Binding-site contacts:
Ligand atom C14 contacts residue ARG451 of chain 1.A at 3.7 Å.
Ligand atom C03 contacts residue THR581 of chain 2.B at 3.8 Å.
Ligand atom C13 contacts residue HIS583 of chain 2.B at 4.1 Å.
Ligand atom C10 contacts residue HIS583 of chain 2.B at 3.8 Å.
Ligand atom C07 contacts residue HIS583 of chain 2.B at 3.8 Å.
Ligand atom O08 contacts residue ARG455 of chain 1.A at 3.0 Å (salt-bridge).
Ligand atom C01 contacts residue ARG451 of chain 1.A at 3.5 Å.
Ligand atom C12 contacts residue HIS583 of chain 2.B at 3.6 Å.
Ligand atom C05 contacts residue ASP566 of chain 2.B at 3.5 Å.
Ligand atom O08 contacts residue HIS583 of chain 2.B at 3.5 Å.
Ligand atom C11 contacts residue ARG451 of chain 1.A at 3.5 Å.
Ligand atom C14 contacts residue HIS583 of chain 2.B at 4.1 Å.
Ligand atom N06 contacts residue TYR452 of chain 1.A at 3.5 Å (h-bond).
Ligand atom C05 contacts residue THR580 of chain 2.B at 3.7 Å.
Ligand atom C04 contacts residue THR581 of chain 2.B at 3.8 Å.
Ligand atom N06 contacts residue GLN448 of chain 1.A at 3.4 Å (h-bond).
Ligand atom C04 contacts residue LEU582 of chain 2.B at 3.6 Å (hydrophobic).
Ligand atom N09 contacts residue HIS583 of chain 2.B at 3.6 Å.
Ligand atom S15 contacts residue HIS583 of chain 2.B at 3.8 Å.
Ligand atom C07 contacts residue THR581 of chain 2.B at 3.6 Å.
Ligand atom C05 contacts residue TYR452 of chain 1.A at 4.0 Å (hydrophobic).
Ligand atom C10 contacts residue ARG451 of chain 1.A at 3.5 Å.
Ligand atom S15 contacts residue ARG451 of chain 1.A at 3.3 Å (salt-bridge).
Ligand atom N09 contacts residue ARG451 of chain 1.A at 3.9 Å.
Ligand atom C03 contacts residue ARG455 of chain 1.A at 4.0 Å.
Ligand atom C01 contacts residue TYR452 of chain 1.A at 4.0 Å (hydrophobic).
Ligand atom C05 contacts residue THR581 of chain 2.B at 4.0 Å.
Ligand atom C12 contacts residue ARG451 of chain 1.A at 3.6 Å.
Ligand atom N02 contacts residue GLN448 of chain 1.A at 4.0 Å.
Ligand atom C04 contacts residue ASP566 of chain 2.B at 3.9 Å.
Ligand atom N09 contacts residue THR581 of chain 2.B at 3.0 Å (h-bond).
Ligand atom C12 contacts residue THR581 of chain 2.B at 3.5 Å.
Ligand atom C01 contacts residue ARG455 of chain 1.A at 4.0 Å.
Ligand atom C13 contacts residue THR581 of chain 2.B at 4.1 Å.
Ligand atom C10 contacts residue THR581 of chain 2.B at 4.2 Å.
Ligand atom C07 contacts residue ARG455 of chain 1.A at 3.7 Å.
Ligand atom C01 contacts residue GLN448 of chain 1.A at 3.8 Å.
Ligand atom N06 contacts residue THR580 of chain 2.B at 4.0 Å.
Ligand atom C11 contacts residue HIS583 of chain 2.B at 3.6 Å.
Ligand atom C13 contacts residue ARG451 of chain 1.A at 3.9 Å.

A protein and the small-molecule ligand that binds it are described below.
Small molecule (SMILES): Cn1nccc1C(=O)NCc1cccs1

Sequence of chain 1.A:
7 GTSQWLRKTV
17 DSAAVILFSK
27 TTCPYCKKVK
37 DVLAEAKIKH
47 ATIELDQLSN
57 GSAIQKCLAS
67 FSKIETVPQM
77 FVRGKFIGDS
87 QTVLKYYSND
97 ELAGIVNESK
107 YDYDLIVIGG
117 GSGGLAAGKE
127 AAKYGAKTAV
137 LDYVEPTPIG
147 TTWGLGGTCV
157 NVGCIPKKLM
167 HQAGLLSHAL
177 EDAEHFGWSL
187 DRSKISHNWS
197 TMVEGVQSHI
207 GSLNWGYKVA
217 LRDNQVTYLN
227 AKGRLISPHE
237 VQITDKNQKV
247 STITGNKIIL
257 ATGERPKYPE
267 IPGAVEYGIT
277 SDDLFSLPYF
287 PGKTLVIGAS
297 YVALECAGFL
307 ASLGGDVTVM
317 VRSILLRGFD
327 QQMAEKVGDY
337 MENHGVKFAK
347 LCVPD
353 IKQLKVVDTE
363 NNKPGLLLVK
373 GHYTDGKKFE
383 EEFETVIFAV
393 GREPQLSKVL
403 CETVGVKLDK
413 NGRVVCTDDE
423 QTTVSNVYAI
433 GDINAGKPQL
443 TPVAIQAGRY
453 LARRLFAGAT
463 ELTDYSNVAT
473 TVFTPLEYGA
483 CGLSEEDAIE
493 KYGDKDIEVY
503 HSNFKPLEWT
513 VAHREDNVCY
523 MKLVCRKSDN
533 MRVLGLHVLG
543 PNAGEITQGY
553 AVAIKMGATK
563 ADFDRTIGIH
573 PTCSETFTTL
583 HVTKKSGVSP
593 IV

Sequence of chain 2.B:
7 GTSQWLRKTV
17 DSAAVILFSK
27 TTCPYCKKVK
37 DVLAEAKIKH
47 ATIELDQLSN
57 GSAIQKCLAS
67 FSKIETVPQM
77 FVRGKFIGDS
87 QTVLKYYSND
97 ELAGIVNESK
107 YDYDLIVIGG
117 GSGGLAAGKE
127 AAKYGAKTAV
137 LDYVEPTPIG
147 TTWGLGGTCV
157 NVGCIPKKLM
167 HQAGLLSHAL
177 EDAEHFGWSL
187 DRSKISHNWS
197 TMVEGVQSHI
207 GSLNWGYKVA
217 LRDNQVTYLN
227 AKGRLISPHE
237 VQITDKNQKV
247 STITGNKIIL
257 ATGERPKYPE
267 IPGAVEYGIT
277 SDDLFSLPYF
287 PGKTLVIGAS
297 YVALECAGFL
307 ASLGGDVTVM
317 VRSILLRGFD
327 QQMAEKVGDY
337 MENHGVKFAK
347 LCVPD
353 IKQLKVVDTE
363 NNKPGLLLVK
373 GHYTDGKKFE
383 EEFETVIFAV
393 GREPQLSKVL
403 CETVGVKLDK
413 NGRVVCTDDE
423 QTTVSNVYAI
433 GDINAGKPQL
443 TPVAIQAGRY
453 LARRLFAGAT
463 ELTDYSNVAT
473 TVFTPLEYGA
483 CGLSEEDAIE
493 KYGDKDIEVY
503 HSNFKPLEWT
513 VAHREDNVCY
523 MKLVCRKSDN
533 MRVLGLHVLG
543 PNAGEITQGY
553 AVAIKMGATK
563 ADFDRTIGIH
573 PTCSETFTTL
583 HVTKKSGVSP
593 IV